This small molecule binds to this protein.
Small molecule (SMILES): O=C(O)[C@@H]1C[C@]2(C(=O)O)C=C[C@@H](O)[C@@H](C2)O1

Sequence of chain 1.E:
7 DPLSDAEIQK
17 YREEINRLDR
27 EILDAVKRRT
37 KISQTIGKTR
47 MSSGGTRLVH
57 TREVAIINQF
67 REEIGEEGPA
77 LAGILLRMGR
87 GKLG

Sequence of chain 1.F:
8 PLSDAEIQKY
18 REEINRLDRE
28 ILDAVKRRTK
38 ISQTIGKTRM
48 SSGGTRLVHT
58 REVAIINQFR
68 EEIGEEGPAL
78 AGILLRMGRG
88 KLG

Binding-site contacts:
Ligand atom O5 contacts residue VAL55 of chain 1.E at 2.9 Å (h-bond).
Ligand atom O1 contacts residue GLY85 of chain 1.E at 4.1 Å.
Ligand atom O4 contacts residue ARG18 of chain 1.F at 2.6 Å (salt-bridge).
Ligand atom C6 contacts residue ARG86 of chain 1.E at 3.5 Å.
Ligand atom O4 contacts residue ARG58 of chain 1.E at 4.0 Å.
Ligand atom C2 contacts residue ARG58 of chain 1.E at 3.9 Å.
Ligand atom C10 contacts residue ARG35 of chain 1.E at 3.6 Å.
Ligand atom C5 contacts residue ARG86 of chain 1.E at 4.0 Å.
Ligand atom O2 contacts residue ARG35 of chain 1.E at 2.6 Å (salt-bridge).
Ligand atom C11 contacts residue ILE42 of chain 1.E at 3.6 Å (hydrophobic).
Ligand atom C10 contacts residue LEU82 of chain 1.E at 3.5 Å (hydrophobic).
Ligand atom C3 contacts residue GLU59 of chain 1.E at 3.7 Å.
Ligand atom C5 contacts residue ARG46 of chain 1.E at 3.6 Å.
Ligand atom C4 contacts residue GLU59 of chain 1.E at 3.9 Å.
Ligand atom C4 contacts residue VAL55 of chain 1.E at 3.7 Å (hydrophobic).
Ligand atom C6 contacts residue SER39 of chain 1.E at 3.5 Å.
Ligand atom C3 contacts residue ARG58 of chain 1.E at 3.6 Å.
Ligand atom O2 contacts residue LEU82 of chain 1.E at 3.4 Å.
Ligand atom C1 contacts residue SER39 of chain 1.E at 3.6 Å.
Ligand atom O5 contacts residue GLU59 of chain 1.E at 2.9 Å (salt-bridge).
Ligand atom C10 contacts residue SER39 of chain 1.E at 3.3 Å.
Ligand atom O1 contacts residue ARG35 of chain 1.E at 3.0 Å (salt-bridge).
Ligand atom C8 contacts residue ILE42 of chain 1.E at 3.5 Å (hydrophobic).
Ligand atom C11 contacts residue ARG18 of chain 1.F at 3.5 Å.
Ligand atom O1 contacts residue SER39 of chain 1.E at 2.5 Å (h-bond).
Ligand atom O2 contacts residue ILE62 of chain 1.E at 3.5 Å.
Ligand atom O4 contacts residue ILE42 of chain 1.E at 3.9 Å.
Ligand atom C11 contacts residue ARG46 of chain 1.E at 3.7 Å.
Ligand atom C9 contacts residue SER39 of chain 1.E at 3.4 Å.
Ligand atom C2 contacts residue LEU82 of chain 1.E at 4.1 Å (hydrophobic).
Ligand atom O3 contacts residue ARG46 of chain 1.E at 2.8 Å (salt-bridge).
Ligand atom O1 contacts residue LEU82 of chain 1.E at 3.7 Å.
Ligand atom C4 contacts residue ARG46 of chain 1.E at 3.9 Å.
Ligand atom O3 contacts residue ILE42 of chain 1.E at 3.8 Å.
Ligand atom O5 contacts residue LEU54 of chain 1.E at 3.4 Å.
Ligand atom O3 contacts residue VAL55 of chain 1.E at 4.1 Å.
Ligand atom O3 contacts residue ARG18 of chain 1.F at 2.9 Å (salt-bridge).
Ligand atom O7 contacts residue ARG46 of chain 1.E at 2.9 Å (salt-bridge).
Ligand atom C3 contacts residue VAL55 of chain 1.E at 4.0 Å (hydrophobic).
Ligand atom C8 contacts residue ARG46 of chain 1.E at 3.9 Å.